Sequence of chain 1.A:
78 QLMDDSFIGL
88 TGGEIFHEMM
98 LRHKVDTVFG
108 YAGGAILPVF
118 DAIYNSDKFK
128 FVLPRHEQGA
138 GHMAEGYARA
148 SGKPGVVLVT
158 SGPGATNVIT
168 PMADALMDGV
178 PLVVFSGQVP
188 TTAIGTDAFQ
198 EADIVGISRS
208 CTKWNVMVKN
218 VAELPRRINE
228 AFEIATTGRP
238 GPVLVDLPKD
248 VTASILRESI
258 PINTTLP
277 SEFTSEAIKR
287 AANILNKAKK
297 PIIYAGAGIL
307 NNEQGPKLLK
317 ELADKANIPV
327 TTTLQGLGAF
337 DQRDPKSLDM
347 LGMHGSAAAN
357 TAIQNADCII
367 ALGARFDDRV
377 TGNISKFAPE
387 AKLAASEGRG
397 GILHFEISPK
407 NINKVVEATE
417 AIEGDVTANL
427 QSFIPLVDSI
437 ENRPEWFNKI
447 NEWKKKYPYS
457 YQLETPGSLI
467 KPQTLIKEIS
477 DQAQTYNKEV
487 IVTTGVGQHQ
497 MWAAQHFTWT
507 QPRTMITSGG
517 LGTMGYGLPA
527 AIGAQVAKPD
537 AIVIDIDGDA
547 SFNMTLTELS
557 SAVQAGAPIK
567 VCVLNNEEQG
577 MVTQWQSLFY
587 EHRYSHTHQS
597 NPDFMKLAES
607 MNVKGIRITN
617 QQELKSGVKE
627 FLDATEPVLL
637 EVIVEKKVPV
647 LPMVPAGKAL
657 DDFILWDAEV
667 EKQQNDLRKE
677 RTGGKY

Sequence of chain 4.A:
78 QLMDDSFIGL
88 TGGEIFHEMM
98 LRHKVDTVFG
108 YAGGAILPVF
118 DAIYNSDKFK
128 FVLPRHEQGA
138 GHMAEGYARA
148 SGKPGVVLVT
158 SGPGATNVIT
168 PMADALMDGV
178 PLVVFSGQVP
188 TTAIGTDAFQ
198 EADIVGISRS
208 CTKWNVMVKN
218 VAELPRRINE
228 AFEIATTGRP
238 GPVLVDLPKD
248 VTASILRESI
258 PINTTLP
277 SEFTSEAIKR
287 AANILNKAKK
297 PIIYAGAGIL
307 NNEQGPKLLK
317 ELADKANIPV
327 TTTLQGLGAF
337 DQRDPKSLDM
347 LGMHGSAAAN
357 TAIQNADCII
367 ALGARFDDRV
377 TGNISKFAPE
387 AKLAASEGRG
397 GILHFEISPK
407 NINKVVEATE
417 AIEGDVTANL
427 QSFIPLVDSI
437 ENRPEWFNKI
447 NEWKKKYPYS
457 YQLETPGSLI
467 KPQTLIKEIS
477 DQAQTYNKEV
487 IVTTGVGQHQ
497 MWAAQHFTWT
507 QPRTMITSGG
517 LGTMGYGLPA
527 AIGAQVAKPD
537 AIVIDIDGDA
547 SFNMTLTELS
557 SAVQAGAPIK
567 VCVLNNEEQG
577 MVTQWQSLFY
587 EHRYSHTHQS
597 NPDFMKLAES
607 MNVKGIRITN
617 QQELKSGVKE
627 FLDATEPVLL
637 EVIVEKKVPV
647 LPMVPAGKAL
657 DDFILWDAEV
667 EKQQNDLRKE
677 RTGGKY

Binding-site contacts:
Ligand atom O3B contacts residue GLU574 of chain 1.A at 3.1 Å (salt-bridge).
Ligand atom N4' contacts residue CO21 of chain 1.G at 2.3 Å (h-bond).
Ligand atom PA contacts residue MG1 of chain 1.D at 3.4 Å.
Ligand atom C6 contacts residue GLN575 of chain 1.A at 3.5 Å.
Ligand atom C4' contacts residue CO21 of chain 1.G at 3.3 Å.
Ligand atom PB contacts residue MG1 of chain 1.D at 3.3 Å.
Ligand atom CM2 contacts residue GLU134 of chain 4.A at 3.4 Å.
Ligand atom O2B contacts residue GLN494 of chain 1.A at 2.6 Å (h-bond).
Ligand atom CM4 contacts residue ALA109 of chain 4.A at 3.3 Å (hydrophobic).
Ligand atom S1 contacts residue CO21 of chain 1.G at 3.0 Å.
Ligand atom O1A contacts residue ASP545 of chain 1.A at 2.8 Å (salt-bridge).
Ligand atom C4 contacts residue MET520 of chain 1.A at 3.4 Å (hydrophobic).
Ligand atom O7 contacts residue GLN575 of chain 1.A at 3.4 Å.
Ligand atom O1B contacts residue HIS495 of chain 1.A at 3.0 Å (h-bond).
Ligand atom N1' contacts residue GLU134 of chain 4.A at 2.5 Å (salt-bridge).
Ligand atom C7' contacts residue GLY110 of chain 4.A at 3.5 Å.
Ligand atom O2B contacts residue MET577 of chain 1.A at 2.9 Å (h-bond).
Ligand atom O1A contacts residue GLU574 of chain 1.A at 3.0 Å (salt-bridge).
Ligand atom C6' contacts residue GLU134 of chain 4.A at 3.2 Å.
Ligand atom N4' contacts residue GLY518 of chain 1.A at 2.9 Å (h-bond).
Ligand atom CM2 contacts residue ASN164 of chain 4.A at 3.4 Å.
Ligand atom O1A contacts residue ALA546 of chain 1.A at 3.0 Å (h-bond).
Ligand atom CM4 contacts residue VAL578 of chain 1.A at 3.5 Å (hydrophobic).
Ligand atom N3' contacts residue MET520 of chain 1.A at 3.3 Å (h-bond).
Ligand atom N3 contacts residue CO21 of chain 1.G at 2.5 Å (h-bond).
Ligand atom C7 contacts residue VAL492 of chain 1.A at 3.2 Å (hydrophobic).
Ligand atom C7' contacts residue CO21 of chain 1.G at 3.1 Å.
Ligand atom S1 contacts residue VAL492 of chain 1.A at 3.3 Å (h-bond).
Ligand atom O2B contacts residue GLY493 of chain 1.A at 3.5 Å.
Ligand atom O3A contacts residue HIS495 of chain 1.A at 3.1 Å (h-bond).
Ligand atom O3B contacts residue GLY576 of chain 1.A at 2.7 Å (h-bond).
Ligand atom O1B contacts residue GLN494 of chain 1.A at 3.4 Å (h-bond).
Ligand atom O3B contacts residue MG1 of chain 1.D at 2.2 Å.
Ligand atom O3B contacts residue ASN572 of chain 1.A at 3.0 Å (h-bond).
Ligand atom O2A contacts residue SER547 of chain 1.A at 2.7 Å (h-bond).
Ligand atom N3' contacts residue PRO160 of chain 4.A at 3.5 Å.
Ligand atom C4' contacts residue MET520 of chain 1.A at 3.5 Å (hydrophobic).
Ligand atom O2B contacts residue GLY576 of chain 1.A at 3.3 Å (h-bond).
Ligand atom O1A contacts residue MG1 of chain 1.D at 2.1 Å.
Ligand atom N4' contacts residue GLN197 of chain 4.A at 3.1 Å (h-bond).

This protein binds this small molecule.
Small molecule (SMILES): C/C(NCc1cnc(C)nc1N)=C(/S)CCO[P](=O)([O-])O[P](=O)([O-])O